Binding-site contacts:
Ligand atom N contacts residue GLU28 of chain 1.C at 3.0 Å (salt-bridge).
Ligand atom O contacts residue PHE80 of chain 1.C at 3.5 Å.
Ligand atom NH2 contacts residue GLU28 of chain 1.C at 2.7 Å (salt-bridge).
Ligand atom O contacts residue GLY82 of chain 1.C at 2.6 Å (h-bond).
Ligand atom CE3 contacts residue ARG78 of chain 1.C at 3.6 Å.
Ligand atom O contacts residue GLY81 of chain 1.C at 2.9 Å (h-bond).
Ligand atom O contacts residue TYR79 of chain 1.C at 3.6 Å.
Ligand atom CE2 contacts residue GLU32 of chain 1.C at 3.6 Å.
Ligand atom OD2 contacts residue ARG78 of chain 1.C at 2.9 Å (salt-bridge).
Ligand atom CA contacts residue TYR79 of chain 1.C at 3.3 Å (hydrophobic).
Ligand atom NE1 contacts residue GLU28 of chain 1.C at 3.0 Å (salt-bridge).
Ligand atom C contacts residue TYR79 of chain 1.C at 3.6 Å (hydrophobic).
Ligand atom CB contacts residue GLU28 of chain 1.C at 3.5 Å.
Ligand atom CA contacts residue TYR79 of chain 1.C at 3.8 Å (hydrophobic).
Ligand atom NH2 contacts residue ASP22 of chain 1.C at 2.9 Å (salt-bridge).
Ligand atom CZ3 contacts residue ARG78 of chain 1.C at 3.8 Å.
Ligand atom CE2 contacts residue PHE80 of chain 1.C at 3.6 Å (hydrophobic).
Ligand atom CD1 contacts residue GLU32 of chain 1.C at 3.6 Å.
Ligand atom OXT contacts residue GLY82 of chain 1.C at 3.5 Å (h-bond).
Ligand atom CZ contacts residue GLU28 of chain 1.C at 3.2 Å.
Ligand atom CH2 contacts residue LEU75 of chain 1.C at 3.5 Å (hydrophobic).
Ligand atom CZ contacts residue PHE80 of chain 1.C at 3.8 Å (hydrophobic).
Ligand atom CD2 contacts residue PHE80 of chain 1.C at 3.6 Å (hydrophobic).
Ligand atom OD1 contacts residue ARG78 of chain 1.C at 2.8 Å (salt-bridge).
Ligand atom NE1 contacts residue PHE80 of chain 1.C at 3.7 Å.
Ligand atom N contacts residue TYR79 of chain 1.C at 2.6 Å (h-bond).
Ligand atom CB contacts residue PHE80 of chain 1.C at 3.7 Å (hydrophobic).
Ligand atom CZ contacts residue ASP22 of chain 1.C at 3.6 Å.
Ligand atom NE1 contacts residue GLU32 of chain 1.C at 3.2 Å.
Ligand atom NH1 contacts residue ASP22 of chain 1.C at 2.8 Å (salt-bridge).
Ligand atom C contacts residue GLY81 of chain 1.C at 3.8 Å.
Ligand atom C contacts residue GLY82 of chain 1.C at 3.4 Å.
Ligand atom CB contacts residue GLY81 of chain 1.C at 3.8 Å.
Ligand atom NE contacts residue PHE80 of chain 1.C at 3.7 Å.
Ligand atom O contacts residue GLY81 of chain 1.C at 3.5 Å (h-bond).
Ligand atom NE contacts residue GLU28 of chain 1.C at 2.9 Å (salt-bridge).
Ligand atom NH2 contacts residue LEU25 of chain 1.C at 3.7 Å.
Ligand atom CD2 contacts residue GLU32 of chain 1.C at 3.8 Å.
Ligand atom CZ3 contacts residue LEU75 of chain 1.C at 3.3 Å (hydrophobic).
Ligand atom CG contacts residue ARG78 of chain 1.C at 3.5 Å.

A small-molecule ligand and the protein it binds are described below.
Small molecule (SMILES): NC(N)=NCCC[C@@H]1NC(=O)[C@H](CO)NC(=O)[C@@H](N)CCCCNC(=O)CC[C@@H](C(=O)O)NC(=O)[C@H](CC(=O)O)NC(=O)[C@H](CC2=c3ccccc3=NC2)NC1=O

Sequence of chain 1.C:
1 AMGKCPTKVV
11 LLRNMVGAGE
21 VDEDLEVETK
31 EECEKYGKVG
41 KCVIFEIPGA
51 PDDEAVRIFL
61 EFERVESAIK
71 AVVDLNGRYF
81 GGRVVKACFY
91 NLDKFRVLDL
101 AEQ